Sequence of chain 1.E:
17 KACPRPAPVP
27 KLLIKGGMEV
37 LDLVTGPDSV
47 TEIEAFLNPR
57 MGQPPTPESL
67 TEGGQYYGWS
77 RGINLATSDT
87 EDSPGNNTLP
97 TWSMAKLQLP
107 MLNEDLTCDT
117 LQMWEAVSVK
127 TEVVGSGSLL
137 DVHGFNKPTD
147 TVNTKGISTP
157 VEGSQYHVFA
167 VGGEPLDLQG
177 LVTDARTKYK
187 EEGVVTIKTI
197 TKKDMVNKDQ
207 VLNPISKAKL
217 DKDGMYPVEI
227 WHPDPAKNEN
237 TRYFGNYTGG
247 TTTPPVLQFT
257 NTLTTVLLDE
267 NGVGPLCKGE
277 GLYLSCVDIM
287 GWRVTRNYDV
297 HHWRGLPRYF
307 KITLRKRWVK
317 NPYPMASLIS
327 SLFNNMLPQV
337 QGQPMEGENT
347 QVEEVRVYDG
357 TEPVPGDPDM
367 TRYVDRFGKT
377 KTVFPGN

Binding-site contacts:
Ligand atom C4 contacts residue VAL296 of chain 1.D at 4.2 Å (hydrophobic).
Ligand atom O8 contacts residue TYR72 of chain 1.D at 3.7 Å.
Ligand atom C6 contacts residue TYR72 of chain 1.D at 3.8 Å (hydrophobic).
Ligand atom O1A contacts residue TYR72 of chain 1.D at 3.3 Å.
Ligand atom O10 contacts residue THR291 of chain 1.D at 3.8 Å.
Ligand atom C5 contacts residue TYR72 of chain 1.D at 3.6 Å (hydrophobic).
Ligand atom O1A contacts residue ARG77 of chain 1.D at 2.8 Å (salt-bridge).
Ligand atom C4 contacts residue ARG77 of chain 1.D at 4.1 Å.
Ligand atom O1B contacts residue ARG77 of chain 1.D at 2.8 Å (salt-bridge).
Ligand atom O1A contacts residue GLY78 of chain 1.D at 4.1 Å.
Ligand atom O4 contacts residue GLY78 of chain 1.D at 3.1 Å (h-bond).
Ligand atom O4 contacts residue VAL296 of chain 1.D at 4.0 Å.
Ligand atom O3 contacts residue ARG77 of chain 1.D at 4.3 Å.
Ligand atom C2 contacts residue ARG77 of chain 1.D at 4.0 Å.
Ligand atom O3 contacts residue VAL296 of chain 1.D at 4.3 Å.
Ligand atom C6 contacts residue ASN93 of chain 1.D at 3.2 Å.
Ligand atom N5 contacts residue TYR72 of chain 1.D at 3.0 Å (h-bond).
Ligand atom C1 contacts residue TYR72 of chain 1.D at 3.8 Å (hydrophobic).
Ligand atom O3 contacts residue ASN80 of chain 1.D at 3.8 Å.
Ligand atom C3 contacts residue ARG77 of chain 1.D at 3.4 Å.
Ligand atom C4 contacts residue TYR72 of chain 1.D at 3.4 Å (hydrophobic).
Ligand atom O6 contacts residue ASN93 of chain 1.D at 3.4 Å (h-bond).
Ligand atom C11 contacts residue TYR72 of chain 1.D at 4.0 Å (hydrophobic).
Ligand atom C10 contacts residue TYR72 of chain 1.D at 3.8 Å (hydrophobic).
Ligand atom C4 contacts residue GLY78 of chain 1.D at 3.8 Å.
Ligand atom C3 contacts residue GLY78 of chain 1.D at 4.0 Å.
Ligand atom O8 contacts residue ARG77 of chain 1.D at 3.6 Å.
Ligand atom C4 contacts residue HIS298 of chain 1.D at 3.7 Å.
Ligand atom O4 contacts residue ARG77 of chain 1.D at 4.3 Å.
Ligand atom O4 contacts residue THR291 of chain 1.D at 4.0 Å.
Ligand atom O1B contacts residue TYR72 of chain 1.D at 4.0 Å.
Ligand atom O4 contacts residue ILE79 of chain 1.D at 4.2 Å.
Ligand atom C6 contacts residue THR94 of chain 1.D at 4.2 Å.
Ligand atom C1 contacts residue ARG77 of chain 1.D at 3.4 Å.
Ligand atom O4 contacts residue HIS298 of chain 1.D at 2.6 Å (h-bond).
Ligand atom C3 contacts residue VAL296 of chain 1.D at 3.5 Å (hydrophobic).
Ligand atom C11 contacts residue ASP85 of chain 1.E at 3.6 Å.
Ligand atom O3 contacts residue GLY78 of chain 1.D at 3.8 Å.
Ligand atom O4 contacts residue TYR72 of chain 1.D at 3.9 Å.
Ligand atom C3 contacts residue HIS298 of chain 1.D at 3.9 Å.

Sequence of chain 1.D:
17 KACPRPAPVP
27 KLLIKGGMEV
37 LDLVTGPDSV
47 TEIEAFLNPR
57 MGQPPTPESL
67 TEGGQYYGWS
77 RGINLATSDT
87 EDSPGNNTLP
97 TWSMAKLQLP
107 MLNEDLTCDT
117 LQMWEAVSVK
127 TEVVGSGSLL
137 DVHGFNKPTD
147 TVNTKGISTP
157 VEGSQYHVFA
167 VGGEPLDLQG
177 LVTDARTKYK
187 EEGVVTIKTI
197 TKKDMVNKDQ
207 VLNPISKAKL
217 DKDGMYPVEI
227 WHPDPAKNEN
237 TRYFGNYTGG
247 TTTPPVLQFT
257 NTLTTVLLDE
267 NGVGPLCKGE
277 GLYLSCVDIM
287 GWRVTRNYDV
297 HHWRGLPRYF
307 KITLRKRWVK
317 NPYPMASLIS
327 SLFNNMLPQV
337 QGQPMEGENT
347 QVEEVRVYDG

A protein and the small-molecule ligand that binds it are described below.
Small molecule (SMILES): CC(=O)N[C@H]1[C@H]([C@H](O)[C@H](O)CO)O[C@@](O[C@H]2[C@@H](O)[C@@H](CO)O[C@@H](O[C@H]3[C@H](O)[C@@H](O)[C@H](O)O[C@@H]3CO)[C@@H]2O)(C(=O)O)C[C@@H]1O